Sequence of chain 1.B:
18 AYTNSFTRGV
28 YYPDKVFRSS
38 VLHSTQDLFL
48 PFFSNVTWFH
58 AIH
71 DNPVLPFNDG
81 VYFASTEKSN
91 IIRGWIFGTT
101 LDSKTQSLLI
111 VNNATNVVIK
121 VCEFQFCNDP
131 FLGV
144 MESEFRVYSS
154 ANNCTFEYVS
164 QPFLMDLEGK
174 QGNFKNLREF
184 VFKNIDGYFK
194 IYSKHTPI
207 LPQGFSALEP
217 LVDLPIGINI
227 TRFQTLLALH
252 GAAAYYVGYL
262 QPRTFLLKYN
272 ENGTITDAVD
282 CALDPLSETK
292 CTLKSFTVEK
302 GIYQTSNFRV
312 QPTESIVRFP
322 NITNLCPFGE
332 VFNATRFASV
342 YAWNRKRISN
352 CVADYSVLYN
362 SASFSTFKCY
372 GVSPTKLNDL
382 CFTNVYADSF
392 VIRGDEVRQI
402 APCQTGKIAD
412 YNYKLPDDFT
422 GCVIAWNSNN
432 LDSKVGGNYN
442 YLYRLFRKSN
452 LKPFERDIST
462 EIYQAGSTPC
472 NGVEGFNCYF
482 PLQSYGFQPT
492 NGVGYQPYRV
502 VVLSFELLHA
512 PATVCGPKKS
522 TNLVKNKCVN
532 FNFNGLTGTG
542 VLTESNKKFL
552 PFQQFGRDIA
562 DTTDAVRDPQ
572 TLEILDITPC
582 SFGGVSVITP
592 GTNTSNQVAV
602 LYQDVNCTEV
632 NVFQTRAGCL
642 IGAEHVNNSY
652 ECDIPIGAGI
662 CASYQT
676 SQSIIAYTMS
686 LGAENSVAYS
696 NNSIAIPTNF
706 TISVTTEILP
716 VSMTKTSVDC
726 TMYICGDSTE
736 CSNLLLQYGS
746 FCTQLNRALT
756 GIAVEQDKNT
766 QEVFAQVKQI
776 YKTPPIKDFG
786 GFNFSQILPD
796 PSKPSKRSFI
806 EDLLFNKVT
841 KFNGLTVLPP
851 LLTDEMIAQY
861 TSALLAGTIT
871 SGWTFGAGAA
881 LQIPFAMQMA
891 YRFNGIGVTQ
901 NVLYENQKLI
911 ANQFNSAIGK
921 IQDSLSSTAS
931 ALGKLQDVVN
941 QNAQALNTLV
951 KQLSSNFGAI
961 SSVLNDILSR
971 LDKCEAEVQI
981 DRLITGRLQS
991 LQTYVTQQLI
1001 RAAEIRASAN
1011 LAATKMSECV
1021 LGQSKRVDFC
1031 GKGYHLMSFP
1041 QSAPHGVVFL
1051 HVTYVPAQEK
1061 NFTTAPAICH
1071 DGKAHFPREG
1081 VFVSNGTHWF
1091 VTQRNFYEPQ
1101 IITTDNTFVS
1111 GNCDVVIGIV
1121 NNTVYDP

This small molecule binds to this protein.
Small molecule (SMILES): CC(=O)N[C@@H]1[C@@H](O)[C@H](O)[C@@H](CO)O[C@H]1O

Binding-site contacts:
Ligand atom C4 contacts residue ASN696 of chain 1.A at 4.3 Å.
Ligand atom C7 contacts residue ASP783 of chain 1.B at 4.1 Å.
Ligand atom C2 contacts residue ASN696 of chain 1.A at 2.6 Å.
Ligand atom O5 contacts residue ASN696 of chain 1.A at 2.4 Å (h-bond).
Ligand atom C8 contacts residue ILE781 of chain 1.B at 3.7 Å (hydrophobic).
Ligand atom C7 contacts residue ASN696 of chain 1.A at 3.4 Å.
Ligand atom C1 contacts residue ASN696 of chain 1.A at 1.4 Å.
Ligand atom C5 contacts residue ASN696 of chain 1.A at 3.7 Å.
Ligand atom O6 contacts residue GLY1118 of chain 1.A at 4.2 Å.
Ligand atom N2 contacts residue ASN696 of chain 1.A at 2.9 Å (h-bond).
Ligand atom C8 contacts residue ASN696 of chain 1.A at 4.1 Å.
Ligand atom C3 contacts residue ASN696 of chain 1.A at 3.8 Å.
Ligand atom O7 contacts residue ASN696 of chain 1.A at 3.9 Å.
Ligand atom N2 contacts residue ASP783 of chain 1.B at 3.8 Å.
Ligand atom C8 contacts residue ASP783 of chain 1.B at 3.4 Å.

Sequence of chain 1.A:
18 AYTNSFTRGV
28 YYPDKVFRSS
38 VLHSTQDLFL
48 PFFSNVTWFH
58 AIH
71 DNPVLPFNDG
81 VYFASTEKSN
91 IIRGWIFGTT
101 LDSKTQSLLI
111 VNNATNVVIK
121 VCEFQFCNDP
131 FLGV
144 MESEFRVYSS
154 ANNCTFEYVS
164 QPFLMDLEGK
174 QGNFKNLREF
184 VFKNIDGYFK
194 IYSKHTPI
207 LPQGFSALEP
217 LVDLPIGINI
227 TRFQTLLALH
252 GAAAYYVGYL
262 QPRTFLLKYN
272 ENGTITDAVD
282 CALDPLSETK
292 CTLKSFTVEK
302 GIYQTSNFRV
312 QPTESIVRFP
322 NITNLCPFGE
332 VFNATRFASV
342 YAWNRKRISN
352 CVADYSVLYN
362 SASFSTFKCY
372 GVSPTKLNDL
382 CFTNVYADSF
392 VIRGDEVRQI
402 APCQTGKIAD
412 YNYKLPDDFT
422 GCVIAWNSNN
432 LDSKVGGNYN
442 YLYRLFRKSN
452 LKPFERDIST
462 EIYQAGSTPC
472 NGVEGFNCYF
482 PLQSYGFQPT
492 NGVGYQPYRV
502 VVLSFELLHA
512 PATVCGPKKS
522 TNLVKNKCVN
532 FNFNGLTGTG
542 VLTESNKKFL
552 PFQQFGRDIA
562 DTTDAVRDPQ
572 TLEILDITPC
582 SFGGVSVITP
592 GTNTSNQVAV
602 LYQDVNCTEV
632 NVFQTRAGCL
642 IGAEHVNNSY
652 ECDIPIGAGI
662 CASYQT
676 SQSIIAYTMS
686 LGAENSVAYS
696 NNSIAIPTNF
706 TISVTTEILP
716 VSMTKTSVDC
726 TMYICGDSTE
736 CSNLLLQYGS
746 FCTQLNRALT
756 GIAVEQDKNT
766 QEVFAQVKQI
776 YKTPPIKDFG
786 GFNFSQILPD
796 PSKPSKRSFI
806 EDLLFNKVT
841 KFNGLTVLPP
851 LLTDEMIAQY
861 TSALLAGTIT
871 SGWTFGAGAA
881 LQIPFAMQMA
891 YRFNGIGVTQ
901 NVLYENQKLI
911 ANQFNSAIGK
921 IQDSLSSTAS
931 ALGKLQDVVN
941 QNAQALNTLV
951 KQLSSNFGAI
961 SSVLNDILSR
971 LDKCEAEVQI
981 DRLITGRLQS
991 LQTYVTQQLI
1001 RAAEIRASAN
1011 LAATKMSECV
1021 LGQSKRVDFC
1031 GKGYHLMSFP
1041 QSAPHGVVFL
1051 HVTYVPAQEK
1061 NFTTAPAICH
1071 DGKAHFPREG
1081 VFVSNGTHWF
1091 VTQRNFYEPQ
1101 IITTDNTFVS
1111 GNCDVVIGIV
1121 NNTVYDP